Binding-site contacts:
Ligand atom O02 contacts residue ASN205 of chain 1.A at 3.1 Å (h-bond).
Ligand atom O04 contacts residue LYS214 of chain 1.A at 3.8 Å.
Ligand atom C04 contacts residue LEU186 of chain 1.A at 4.1 Å (hydrophobic).
Ligand atom C01 contacts residue ZN1 of chain 1.L at 2.9 Å.
Ligand atom O05 contacts residue TYR145 of chain 1.A at 3.2 Å (h-bond).
Ligand atom O01 contacts residue HIS279 of chain 1.A at 3.3 Å (h-bond).
Ligand atom O03 contacts residue ASN205 of chain 1.A at 3.0 Å (h-bond).
Ligand atom O02 contacts residue ASP201 of chain 1.A at 3.0 Å (salt-bridge).
Ligand atom O02 contacts residue TRP296 of chain 1.A at 3.3 Å.
Ligand atom O05 contacts residue ILE281 of chain 1.A at 3.7 Å.
Ligand atom O04 contacts residue TYR145 of chain 1.A at 2.4 Å (h-bond).
Ligand atom C06 contacts residue THR196 of chain 1.A at 3.5 Å.
Ligand atom C01 contacts residue HIS199 of chain 1.A at 4.1 Å.
Ligand atom O05 contacts residue LEU188 of chain 1.A at 3.5 Å.
Ligand atom C05 contacts residue TRP296 of chain 1.A at 3.8 Å (hydrophobic).
Ligand atom C03 contacts residue ILE281 of chain 1.A at 4.0 Å (hydrophobic).
Ligand atom O05 contacts residue LYS214 of chain 1.A at 2.7 Å (salt-bridge).
Ligand atom O02 contacts residue HIS279 of chain 1.A at 3.5 Å (h-bond).
Ligand atom O01 contacts residue HIS199 of chain 1.A at 2.9 Å.
Ligand atom C02 contacts residue LEU188 of chain 1.A at 3.8 Å (hydrophobic).
Ligand atom O03 contacts residue TRP296 of chain 1.A at 3.9 Å.
Ligand atom C05 contacts residue HIS279 of chain 1.A at 4.1 Å.
Ligand atom O01 contacts residue ZN1 of chain 1.L at 2.2 Å.
Ligand atom O05 contacts residue PHE207 of chain 1.A at 3.4 Å.
Ligand atom O04 contacts residue ILE281 of chain 1.A at 4.0 Å.
Ligand atom C05 contacts residue ZN1 of chain 1.L at 2.9 Å.
Ligand atom C06 contacts residue TYR145 of chain 1.A at 3.1 Å (hydrophobic).
Ligand atom C05 contacts residue ASP201 of chain 1.A at 4.1 Å.
Ligand atom O04 contacts residue THR196 of chain 1.A at 2.7 Å (h-bond).
Ligand atom C05 contacts residue ASN205 of chain 1.A at 3.5 Å.
Ligand atom C04 contacts residue LEU188 of chain 1.A at 3.6 Å (hydrophobic).
Ligand atom C01 contacts residue HIS279 of chain 1.A at 4.0 Å.
Ligand atom O02 contacts residue ZN1 of chain 1.L at 2.2 Å.
Ligand atom C03 contacts residue THR196 of chain 1.A at 3.6 Å.
Ligand atom O03 contacts residue PHE207 of chain 1.A at 3.7 Å.
Ligand atom C05 contacts residue ASN294 of chain 1.A at 4.0 Å.
Ligand atom C06 contacts residue ILE281 of chain 1.A at 3.8 Å (hydrophobic).
Ligand atom C06 contacts residue LYS214 of chain 1.A at 3.7 Å.
Ligand atom O01 contacts residue ASP201 of chain 1.A at 4.1 Å.
Ligand atom O03 contacts residue ASN294 of chain 1.A at 3.0 Å (h-bond).

Sequence of chain 1.A:
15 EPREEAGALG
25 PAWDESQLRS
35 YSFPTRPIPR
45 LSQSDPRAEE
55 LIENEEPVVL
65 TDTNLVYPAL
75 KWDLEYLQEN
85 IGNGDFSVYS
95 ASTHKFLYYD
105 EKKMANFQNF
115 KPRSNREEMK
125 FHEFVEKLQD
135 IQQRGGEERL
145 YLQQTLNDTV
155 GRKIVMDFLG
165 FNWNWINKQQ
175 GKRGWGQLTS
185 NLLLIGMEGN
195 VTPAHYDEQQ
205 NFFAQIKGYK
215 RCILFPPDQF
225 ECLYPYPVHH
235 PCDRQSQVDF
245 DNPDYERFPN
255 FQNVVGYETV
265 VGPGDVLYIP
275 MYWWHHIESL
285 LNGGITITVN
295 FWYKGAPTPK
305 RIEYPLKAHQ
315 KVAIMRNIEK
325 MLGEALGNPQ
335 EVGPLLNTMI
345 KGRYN

This protein binds this small molecule.
Small molecule (SMILES): C[C@@H](CC(=O)O)C(=O)C(=O)O